This protein binds this small molecule.
Small molecule (SMILES): CC(=O)N[C@@H]1[C@@H](O)[C@H](O)[C@@H](CO)O[C@H]1O

Sequence of chain 1.C:
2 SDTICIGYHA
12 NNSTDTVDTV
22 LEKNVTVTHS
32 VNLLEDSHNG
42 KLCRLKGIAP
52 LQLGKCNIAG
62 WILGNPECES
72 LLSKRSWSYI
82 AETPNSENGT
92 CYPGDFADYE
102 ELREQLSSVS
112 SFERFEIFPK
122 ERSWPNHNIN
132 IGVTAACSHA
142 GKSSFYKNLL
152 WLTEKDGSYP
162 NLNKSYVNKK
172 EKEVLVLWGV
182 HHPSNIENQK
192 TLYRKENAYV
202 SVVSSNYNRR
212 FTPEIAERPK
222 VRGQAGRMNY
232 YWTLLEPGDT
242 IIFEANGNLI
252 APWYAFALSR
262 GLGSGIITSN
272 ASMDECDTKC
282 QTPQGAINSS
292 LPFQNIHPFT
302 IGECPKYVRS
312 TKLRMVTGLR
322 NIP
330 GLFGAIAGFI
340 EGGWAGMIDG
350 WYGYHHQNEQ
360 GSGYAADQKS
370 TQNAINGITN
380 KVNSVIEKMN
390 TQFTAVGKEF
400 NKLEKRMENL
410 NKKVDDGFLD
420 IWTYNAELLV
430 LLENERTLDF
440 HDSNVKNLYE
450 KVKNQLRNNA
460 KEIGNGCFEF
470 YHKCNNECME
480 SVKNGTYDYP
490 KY

Binding-site contacts:
Ligand atom C3 contacts residue ASN483 of chain 1.C at 3.9 Å.
Ligand atom C4 contacts residue ASN483 of chain 1.C at 4.3 Å.
Ligand atom C5 contacts residue ASN483 of chain 1.C at 3.7 Å.
Ligand atom C1 contacts residue THR485 of chain 1.C at 3.8 Å.
Ligand atom C7 contacts residue THR485 of chain 1.C at 4.4 Å.
Ligand atom C7 contacts residue ASN483 of chain 1.C at 3.5 Å.
Ligand atom C2 contacts residue THR485 of chain 1.C at 3.6 Å.
Ligand atom C2 contacts residue ASN483 of chain 1.C at 2.5 Å.
Ligand atom C1 contacts residue ASN483 of chain 1.C at 1.4 Å.
Ligand atom N2 contacts residue THR485 of chain 1.C at 3.6 Å (h-bond).
Ligand atom N2 contacts residue ASN483 of chain 1.C at 3.0 Å (h-bond).
Ligand atom O5 contacts residue ASN483 of chain 1.C at 2.4 Å (h-bond).
Ligand atom O5 contacts residue THR485 of chain 1.C at 3.9 Å.
Ligand atom O7 contacts residue ASN483 of chain 1.C at 3.6 Å (h-bond).